Binding-site contacts:
Ligand atom C7 contacts residue ASN27 of chain 2.A at 2.9 Å.
Ligand atom O5 contacts residue PHE70 of chain 2.A at 4.1 Å.
Ligand atom O6 contacts residue PHE70 of chain 2.A at 3.8 Å.
Ligand atom C8 contacts residue ASN27 of chain 2.A at 4.2 Å.
Ligand atom O3 contacts residue ASN27 of chain 2.A at 4.4 Å.
Ligand atom C4 contacts residue ASN27 of chain 2.A at 3.9 Å.
Ligand atom O6 contacts residue ASN27 of chain 2.A at 4.5 Å.
Ligand atom C2 contacts residue ASN27 of chain 2.A at 2.1 Å.
Ligand atom O7 contacts residue LYS26 of chain 2.A at 4.3 Å.
Ligand atom C3 contacts residue ASN27 of chain 2.A at 3.5 Å.
Ligand atom C8 contacts residue LYS26 of chain 2.A at 4.0 Å.
Ligand atom O5 contacts residue ASN27 of chain 2.A at 2.2 Å (h-bond).
Ligand atom C1 contacts residue ASN27 of chain 2.A at 1.4 Å.
Ligand atom C5 contacts residue ASN27 of chain 2.A at 3.5 Å.
Ligand atom C1 contacts residue PRO72 of chain 2.A at 4.3 Å (hydrophobic).
Ligand atom N2 contacts residue ASN27 of chain 2.A at 2.6 Å (h-bond).
Ligand atom O7 contacts residue ASN27 of chain 2.A at 2.8 Å (h-bond).

A protein and the small-molecule ligand that binds it are described below.
Small molecule (SMILES): CC(=O)N[C@@H]1[C@@H](O)[C@H](O)[C@@H](CO)O[C@H]1O

Sequence of chain 2.A:
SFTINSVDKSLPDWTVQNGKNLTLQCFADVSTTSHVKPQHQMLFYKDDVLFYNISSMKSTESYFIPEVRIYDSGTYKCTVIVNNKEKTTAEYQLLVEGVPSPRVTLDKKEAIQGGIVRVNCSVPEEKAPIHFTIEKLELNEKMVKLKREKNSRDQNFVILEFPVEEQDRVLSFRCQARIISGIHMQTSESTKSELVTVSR